Sequence of chain 1.B:
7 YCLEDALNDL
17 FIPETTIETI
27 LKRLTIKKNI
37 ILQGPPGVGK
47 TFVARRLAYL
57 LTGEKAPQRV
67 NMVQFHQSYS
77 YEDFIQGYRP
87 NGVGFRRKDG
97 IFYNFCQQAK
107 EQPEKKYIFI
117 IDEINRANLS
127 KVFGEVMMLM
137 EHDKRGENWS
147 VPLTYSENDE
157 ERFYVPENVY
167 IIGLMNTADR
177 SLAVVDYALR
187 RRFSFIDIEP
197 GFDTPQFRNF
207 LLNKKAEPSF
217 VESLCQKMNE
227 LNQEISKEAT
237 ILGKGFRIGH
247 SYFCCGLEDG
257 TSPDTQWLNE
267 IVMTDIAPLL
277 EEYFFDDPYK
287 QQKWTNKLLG

Sequence of chain 1.C:
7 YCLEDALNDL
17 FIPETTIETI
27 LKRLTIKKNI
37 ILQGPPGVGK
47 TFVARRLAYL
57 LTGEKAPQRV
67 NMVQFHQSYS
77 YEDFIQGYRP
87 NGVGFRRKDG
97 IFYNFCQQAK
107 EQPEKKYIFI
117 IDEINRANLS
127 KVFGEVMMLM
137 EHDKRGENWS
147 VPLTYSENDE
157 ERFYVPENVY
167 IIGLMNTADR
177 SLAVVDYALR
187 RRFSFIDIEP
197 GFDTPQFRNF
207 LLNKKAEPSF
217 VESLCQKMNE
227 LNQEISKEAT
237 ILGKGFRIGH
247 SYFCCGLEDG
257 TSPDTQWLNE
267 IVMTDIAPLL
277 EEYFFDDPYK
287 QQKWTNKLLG

The small molecule below binds the protein below.
Small molecule (SMILES): Nc1nc2c(ncn2[C@@H]2O[C@H](CO[P](=O)(O)O[P](=O)(O)NP(=O)(O)O)[C@@H](O)[C@H]2O)c(=O)[nH]1

Binding-site contacts:
Ligand atom N3B contacts residue MG1 of chain 1.R at 2.1 Å.
Ligand atom PG contacts residue ARG188 of chain 1.C at 3.4 Å.
Ligand atom O2A contacts residue MG1 of chain 1.R at 3.0 Å.
Ligand atom PG contacts residue MG1 of chain 1.R at 2.5 Å.
Ligand atom O3A contacts residue GLY45 of chain 1.B at 3.4 Å (h-bond).
Ligand atom C8 contacts residue GLY45 of chain 1.B at 3.3 Å.
Ligand atom O6 contacts residue PHE17 of chain 1.B at 2.6 Å (h-bond).
Ligand atom N3B contacts residue ARG187 of chain 1.C at 3.4 Å (salt-bridge).
Ligand atom O1A contacts residue THR47 of chain 1.B at 2.6 Å (h-bond).
Ligand atom O1A contacts residue GLY45 of chain 1.B at 2.9 Å.
Ligand atom N1 contacts residue ASP15 of chain 1.B at 3.0 Å (salt-bridge).
Ligand atom O1A contacts residue LYS46 of chain 1.B at 3.1 Å (salt-bridge).
Ligand atom N1 contacts residue PHE17 of chain 1.B at 3.2 Å.
Ligand atom C4' contacts residue SER247 of chain 1.B at 3.1 Å.
Ligand atom O2A contacts residue THR47 of chain 1.B at 3.3 Å.
Ligand atom PB contacts residue MG1 of chain 1.R at 2.5 Å.
Ligand atom O3' contacts residue ASP139 of chain 1.C at 3.0 Å (salt-bridge).
Ligand atom O6 contacts residue LEU16 of chain 1.B at 3.2 Å.
Ligand atom O3' contacts residue CYS251 of chain 1.B at 2.9 Å (h-bond).
Ligand atom O1G contacts residue LYS46 of chain 1.B at 2.6 Å (salt-bridge).
Ligand atom O6 contacts residue ASP15 of chain 1.B at 3.4 Å (salt-bridge).
Ligand atom O2B contacts residue THR47 of chain 1.B at 2.3 Å (h-bond).
Ligand atom O1G contacts residue PRO42 of chain 1.B at 3.2 Å.
Ligand atom O2A contacts residue LYS140 of chain 1.C at 2.6 Å (salt-bridge).
Ligand atom O1A contacts residue PHE48 of chain 1.B at 2.5 Å (h-bond).
Ligand atom O2B contacts residue MG1 of chain 1.R at 2.0 Å.
Ligand atom O2G contacts residue ARG188 of chain 1.C at 2.4 Å (salt-bridge).
Ligand atom O3G contacts residue MG1 of chain 1.R at 2.0 Å.
Ligand atom O1B contacts residue LYS46 of chain 1.B at 2.5 Å (salt-bridge).
Ligand atom O3G contacts residue ARG188 of chain 1.C at 2.9 Å (salt-bridge).
Ligand atom O4' contacts residue SER247 of chain 1.B at 3.1 Å (h-bond).
Ligand atom O2' contacts residue PHE48 of chain 1.B at 3.0 Å.
Ligand atom N7 contacts residue HIS246 of chain 1.B at 3.0 Å (h-bond).
Ligand atom C8 contacts residue HIS246 of chain 1.B at 3.4 Å.
Ligand atom O2G contacts residue PRO42 of chain 1.B at 3.2 Å.
Ligand atom O3G contacts residue GLU119 of chain 1.B at 2.8 Å (salt-bridge).
Ligand atom N2 contacts residue ASP15 of chain 1.B at 2.8 Å (salt-bridge).
Ligand atom N3 contacts residue CYS250 of chain 1.B at 3.2 Å (h-bond).
Ligand atom C3' contacts residue ASP139 of chain 1.C at 3.1 Å.
Ligand atom O2G contacts residue ARG187 of chain 1.C at 3.3 Å (salt-bridge).